Sequence of chain 1.E:
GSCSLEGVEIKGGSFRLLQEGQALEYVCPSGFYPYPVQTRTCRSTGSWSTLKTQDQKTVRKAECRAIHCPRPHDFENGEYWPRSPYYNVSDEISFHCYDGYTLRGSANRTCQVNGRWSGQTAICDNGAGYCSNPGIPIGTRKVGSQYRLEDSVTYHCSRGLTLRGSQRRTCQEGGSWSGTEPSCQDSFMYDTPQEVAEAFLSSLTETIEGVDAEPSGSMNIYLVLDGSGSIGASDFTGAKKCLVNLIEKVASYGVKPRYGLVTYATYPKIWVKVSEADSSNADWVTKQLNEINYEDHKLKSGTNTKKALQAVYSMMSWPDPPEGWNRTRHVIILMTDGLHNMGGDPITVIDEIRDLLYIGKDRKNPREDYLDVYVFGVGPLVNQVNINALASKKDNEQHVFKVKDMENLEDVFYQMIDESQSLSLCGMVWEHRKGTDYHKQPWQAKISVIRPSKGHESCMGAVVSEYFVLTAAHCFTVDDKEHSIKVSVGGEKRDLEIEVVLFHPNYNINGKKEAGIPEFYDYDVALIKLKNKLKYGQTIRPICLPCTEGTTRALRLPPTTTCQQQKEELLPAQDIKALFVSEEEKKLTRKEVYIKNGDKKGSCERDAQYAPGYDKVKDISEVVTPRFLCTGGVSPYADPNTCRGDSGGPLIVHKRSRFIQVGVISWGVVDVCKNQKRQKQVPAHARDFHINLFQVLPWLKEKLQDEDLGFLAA

Binding-site contacts:
Ligand atom O7 contacts residue TYR86 of chain 1.E at 3.3 Å (h-bond).
Ligand atom C3 contacts residue TYR86 of chain 1.E at 3.4 Å (hydrophobic).
Ligand atom C2 contacts residue TYR86 of chain 1.E at 3.8 Å (hydrophobic).
Ligand atom O5 contacts residue ASN88 of chain 1.E at 2.4 Å (h-bond).
Ligand atom C1 contacts residue ASN88 of chain 1.E at 1.4 Å.
Ligand atom C6 contacts residue ALA66 of chain 1.E at 4.1 Å (hydrophobic).
Ligand atom C4 contacts residue ASN88 of chain 1.E at 4.2 Å.
Ligand atom O3 contacts residue TYR86 of chain 1.E at 3.5 Å (h-bond).
Ligand atom C7 contacts residue ASN88 of chain 1.E at 4.0 Å.
Ligand atom N2 contacts residue ASN88 of chain 1.E at 3.0 Å (h-bond).
Ligand atom C7 contacts residue TYR86 of chain 1.E at 3.8 Å (hydrophobic).
Ligand atom C1 contacts residue TYR86 of chain 1.E at 3.9 Å (hydrophobic).
Ligand atom C8 contacts residue ASN88 of chain 1.E at 4.1 Å.
Ligand atom C5 contacts residue ASN88 of chain 1.E at 3.6 Å.
Ligand atom C3 contacts residue ASN88 of chain 1.E at 3.8 Å.
Ligand atom C2 contacts residue ASN88 of chain 1.E at 2.5 Å.
Ligand atom N2 contacts residue TYR86 of chain 1.E at 3.0 Å.

A protein and the small-molecule ligand that binds it are described below.
Small molecule (SMILES): CC(=O)N[C@@H]1[C@@H](O)[C@H](O)[C@@H](CO)O[C@H]1O